A protein and the small-molecule ligand that binds it are described below.
Small molecule (SMILES): C=C1/C(=C\C=C2/CCC[C@]3(C)[C@@H]([C@H](C)/C=C/[C@@H](O)C4(/C=C\C(=O)OCC)CC4)CC[C@@H]23)C[C@@H](O)C[C@@H]1O

Sequence of chain 2.A:
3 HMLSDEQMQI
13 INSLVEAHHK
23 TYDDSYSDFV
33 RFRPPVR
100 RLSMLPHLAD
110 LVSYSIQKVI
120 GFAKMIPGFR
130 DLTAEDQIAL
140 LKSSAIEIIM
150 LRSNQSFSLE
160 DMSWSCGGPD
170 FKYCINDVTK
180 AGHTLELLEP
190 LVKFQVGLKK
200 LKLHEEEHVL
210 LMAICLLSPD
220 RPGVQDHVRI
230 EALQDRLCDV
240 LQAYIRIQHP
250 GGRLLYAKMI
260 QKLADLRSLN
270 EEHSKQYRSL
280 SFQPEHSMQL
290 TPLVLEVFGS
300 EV

Binding-site contacts:
Ligand atom C18 contacts residue SER152 of chain 2.A at 3.6 Å.
Ligand atom O1 contacts residue TYR276 of chain 2.A at 3.5 Å.
Ligand atom O2 contacts residue HIS272 of chain 2.A at 2.5 Å (h-bond).
Ligand atom C contacts residue LEU279 of chain 2.A at 3.7 Å (hydrophobic).
Ligand atom C15 contacts residue ILE148 of chain 2.A at 3.8 Å (hydrophobic).
Ligand atom O3 contacts residue ARG151 of chain 2.A at 3.7 Å.
Ligand atom C19 contacts residue SER152 of chain 2.A at 3.8 Å.
Ligand atom O contacts residue ALA180 of chain 2.A at 3.8 Å.
Ligand atom O contacts residue LEU279 of chain 2.A at 3.8 Å.
Ligand atom C1 contacts residue LEU279 of chain 2.A at 3.6 Å (hydrophobic).
Ligand atom C22 contacts residue TYR24 of chain 2.A at 3.6 Å (hydrophobic).
Ligand atom C22 contacts residue SER155 of chain 2.A at 3.5 Å.
Ligand atom C7 contacts residue ALA108 of chain 2.A at 3.6 Å (hydrophobic).
Ligand atom O3 contacts residue SER152 of chain 2.A at 3.5 Å.
Ligand atom C7 contacts residue VAL111 of chain 2.A at 3.5 Å (hydrophobic).
Ligand atom C22 contacts residue TYR28 of chain 2.A at 3.7 Å (hydrophobic).
Ligand atom O4 contacts residue ARG151 of chain 2.A at 3.0 Å (salt-bridge).
Ligand atom C26 contacts residue SER114 of chain 2.A at 3.2 Å.
Ligand atom C7 contacts residue LEU107 of chain 2.A at 3.6 Å (hydrophobic).
Ligand atom C21 contacts residue SER155 of chain 2.A at 3.6 Å.
Ligand atom C26 contacts residue ILE148 of chain 2.A at 3.5 Å (hydrophobic).
Ligand atom C25 contacts residue SER114 of chain 2.A at 3.8 Å.
Ligand atom C9 contacts residue VAL111 of chain 2.A at 3.9 Å (hydrophobic).
Ligand atom C1 contacts residue TYR276 of chain 2.A at 3.7 Å (hydrophobic).
Ligand atom C8 contacts residue HIS272 of chain 2.A at 3.6 Å.
Ligand atom C12 contacts residue VAL177 of chain 2.A at 3.6 Å (hydrophobic).
Ligand atom C12 contacts residue HIS182 of chain 2.A at 3.7 Å.
Ligand atom O contacts residue HIS182 of chain 2.A at 3.0 Å (h-bond).
Ligand atom O4 contacts residue SER114 of chain 2.A at 2.8 Å (h-bond).
Ligand atom C contacts residue GLN275 of chain 2.A at 3.2 Å.
Ligand atom C21 contacts residue CYS165 of chain 2.A at 3.6 Å (hydrophobic).
Ligand atom O3 contacts residue TYR24 of chain 2.A at 2.9 Å (h-bond).
Ligand atom C27 contacts residue TRP163 of chain 2.A at 3.3 Å (hydrophobic).
Ligand atom C2 contacts residue HIS182 of chain 2.A at 3.1 Å.
Ligand atom C29 contacts residue VAL177 of chain 2.A at 3.8 Å (hydrophobic).
Ligand atom O1 contacts residue HIS182 of chain 2.A at 3.6 Å.
Ligand atom C contacts residue HIS182 of chain 2.A at 3.7 Å.
Ligand atom C1 contacts residue HIS182 of chain 2.A at 3.6 Å.
Ligand atom O3 contacts residue SER155 of chain 2.A at 2.7 Å (h-bond).
Ligand atom C3 contacts residue HIS182 of chain 2.A at 3.3 Å.